Sequence of chain 1.D:
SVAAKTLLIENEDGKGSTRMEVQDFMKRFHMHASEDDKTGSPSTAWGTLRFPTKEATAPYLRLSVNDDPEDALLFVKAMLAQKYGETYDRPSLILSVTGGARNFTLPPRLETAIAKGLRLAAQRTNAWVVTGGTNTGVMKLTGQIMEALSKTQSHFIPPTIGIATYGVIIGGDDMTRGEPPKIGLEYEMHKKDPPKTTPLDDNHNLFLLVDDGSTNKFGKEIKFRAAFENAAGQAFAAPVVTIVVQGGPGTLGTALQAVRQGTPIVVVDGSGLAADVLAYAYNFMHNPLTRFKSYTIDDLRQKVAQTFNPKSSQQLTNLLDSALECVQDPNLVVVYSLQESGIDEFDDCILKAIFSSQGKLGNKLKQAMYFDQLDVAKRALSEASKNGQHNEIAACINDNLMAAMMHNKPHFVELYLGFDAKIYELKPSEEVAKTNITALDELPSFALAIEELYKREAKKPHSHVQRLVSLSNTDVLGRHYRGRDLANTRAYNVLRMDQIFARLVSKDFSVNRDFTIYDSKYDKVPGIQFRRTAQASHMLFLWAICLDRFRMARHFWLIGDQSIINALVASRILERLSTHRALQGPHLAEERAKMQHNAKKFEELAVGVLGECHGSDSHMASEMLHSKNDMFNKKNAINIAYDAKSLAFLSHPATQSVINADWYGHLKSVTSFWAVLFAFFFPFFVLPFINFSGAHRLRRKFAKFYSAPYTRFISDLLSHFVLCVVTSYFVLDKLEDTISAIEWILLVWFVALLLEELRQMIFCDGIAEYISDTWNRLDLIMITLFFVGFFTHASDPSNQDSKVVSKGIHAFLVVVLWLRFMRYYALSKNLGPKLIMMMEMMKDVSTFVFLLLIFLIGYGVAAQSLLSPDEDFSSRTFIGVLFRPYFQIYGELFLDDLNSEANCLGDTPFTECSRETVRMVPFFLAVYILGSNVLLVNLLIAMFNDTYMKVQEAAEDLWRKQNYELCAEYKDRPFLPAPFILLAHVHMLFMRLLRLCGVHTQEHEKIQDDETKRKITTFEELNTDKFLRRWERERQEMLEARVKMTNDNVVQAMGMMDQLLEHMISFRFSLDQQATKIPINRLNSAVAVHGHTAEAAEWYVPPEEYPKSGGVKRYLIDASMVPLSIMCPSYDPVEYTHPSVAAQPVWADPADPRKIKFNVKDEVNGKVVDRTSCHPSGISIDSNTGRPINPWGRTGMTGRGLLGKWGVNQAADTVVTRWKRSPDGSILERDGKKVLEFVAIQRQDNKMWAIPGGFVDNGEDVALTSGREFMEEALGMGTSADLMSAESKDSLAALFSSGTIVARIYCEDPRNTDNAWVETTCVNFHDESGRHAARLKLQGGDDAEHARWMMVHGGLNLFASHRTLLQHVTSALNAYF

This small molecule binds to this protein.
Small molecule (SMILES): Nc1ncnc2c1ncn2[C@@H]1O[C@H](CO[P](=O)(O)O[P](=O)(O)OC[C@H]2O[C@@H](O)[C@H](O)[C@@H]2O)[C@@H](O)[C@H]1O

Binding-site contacts:
Ligand atom O2D contacts residue GLU271 of chain 1.D at 3.6 Å.
Ligand atom C5 contacts residue ALA151 of chain 1.D at 3.6 Å (hydrophobic).
Ligand atom C4D contacts residue GLY149 of chain 1.D at 3.6 Å.
Ligand atom C5' contacts residue ARG152 of chain 1.D at 3.6 Å.
Ligand atom C2D contacts residue THR148 of chain 1.D at 3.7 Å.
Ligand atom O2B contacts residue PRO299 of chain 1.D at 3.7 Å.
Ligand atom C8 contacts residue PHE268 of chain 1.D at 3.6 Å (hydrophobic).
Ligand atom O2D contacts residue THR304 of chain 1.D at 3.5 Å (h-bond).
Ligand atom C1D contacts residue THR148 of chain 1.D at 3.7 Å.
Ligand atom C6 contacts residue ALA151 of chain 1.D at 3.6 Å (hydrophobic).
Ligand atom N7 contacts residue PHE268 of chain 1.D at 3.5 Å.
Ligand atom C2 contacts residue ALA151 of chain 1.D at 3.5 Å (hydrophobic).
Ligand atom N1 contacts residue THR184 of chain 1.D at 3.2 Å (h-bond).
Ligand atom C4 contacts residue ALA151 of chain 1.D at 3.5 Å (hydrophobic).
Ligand atom O2A contacts residue GLY298 of chain 1.D at 3.4 Å.
Ligand atom N3 contacts residue PHE268 of chain 1.D at 3.7 Å.
Ligand atom O4D contacts residue GLY149 of chain 1.D at 3.0 Å (h-bond).
Ligand atom C5 contacts residue PHE268 of chain 1.D at 3.5 Å (hydrophobic).
Ligand atom O1A contacts residue ASN153 of chain 1.D at 3.2 Å (h-bond).
Ligand atom O1A contacts residue ALA151 of chain 1.D at 3.0 Å (h-bond).
Ligand atom C5D contacts residue GLY149 of chain 1.D at 3.1 Å.
Ligand atom N6 contacts residue MET189 of chain 1.D at 3.4 Å.
Ligand atom O2' contacts residue PHE268 of chain 1.D at 3.5 Å.
Ligand atom O1A contacts residue GLY150 of chain 1.D at 3.3 Å.
Ligand atom C2D contacts residue THR304 of chain 1.D at 3.7 Å.
Ligand atom C1D contacts residue MET189 of chain 1.D at 3.6 Å (hydrophobic).
Ligand atom N3 contacts residue ALA151 of chain 1.D at 3.5 Å.
Ligand atom O4' contacts residue ARG152 of chain 1.D at 3.6 Å.
Ligand atom O1D contacts residue THR148 of chain 1.D at 2.7 Å (h-bond).
Ligand atom O2B contacts residue THR301 of chain 1.D at 3.1 Å (h-bond).
Ligand atom O2B contacts residue GLY300 of chain 1.D at 3.2 Å (h-bond).
Ligand atom O3A contacts residue ALA151 of chain 1.D at 3.4 Å (h-bond).
Ligand atom O3A contacts residue GLY150 of chain 1.D at 3.7 Å.
Ligand atom O2B contacts residue GLY298 of chain 1.D at 3.0 Å (h-bond).
Ligand atom O1D contacts residue GLY149 of chain 1.D at 3.5 Å (h-bond).
Ligand atom C4 contacts residue PHE268 of chain 1.D at 3.5 Å (hydrophobic).
Ligand atom O1A contacts residue ARG152 of chain 1.D at 3.1 Å (salt-bridge).
Ligand atom O1D contacts residue ARG275 of chain 1.D at 3.2 Å (salt-bridge).
Ligand atom O4D contacts residue MET189 of chain 1.D at 3.2 Å.
Ligand atom N1 contacts residue ALA151 of chain 1.D at 3.6 Å.